The protein below binds the small molecule below.
Small molecule (SMILES): C1C[C@@H]2O[C@@H]2C1

Sequence of chain 1.A:
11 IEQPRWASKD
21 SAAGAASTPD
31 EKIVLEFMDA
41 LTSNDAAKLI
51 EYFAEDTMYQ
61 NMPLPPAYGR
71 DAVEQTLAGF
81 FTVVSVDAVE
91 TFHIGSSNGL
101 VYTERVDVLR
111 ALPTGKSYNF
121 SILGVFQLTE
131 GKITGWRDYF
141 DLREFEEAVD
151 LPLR

Binding-site contacts:
Ligand atom C04 contacts residue LEU41 of chain 1.A at 4.5 Å (hydrophobic).
Ligand atom C03 contacts residue LEU41 of chain 1.A at 3.6 Å (hydrophobic).
Ligand atom O06 contacts residue ASP107 of chain 1.A at 4.1 Å.
Ligand atom C04 contacts residue VAL86 of chain 1.A at 4.5 Å (hydrophobic).
Ligand atom C02 contacts residue TRP136 of chain 1.A at 4.3 Å (hydrophobic).
Ligand atom C01 contacts residue LEU77 of chain 1.A at 4.5 Å (hydrophobic).
Ligand atom C03 contacts residue TYR59 of chain 1.A at 3.9 Å (hydrophobic).
Ligand atom C05 contacts residue TYR59 of chain 1.A at 3.6 Å (hydrophobic).
Ligand atom C01 contacts residue VAL86 of chain 1.A at 4.4 Å (hydrophobic).
Ligand atom C04 contacts residue ASP107 of chain 1.A at 4.4 Å.
Ligand atom C02 contacts residue LEU77 of chain 1.A at 3.5 Å (hydrophobic).
Ligand atom O06 contacts residue LEU109 of chain 1.A at 4.1 Å.
Ligand atom C02 contacts residue TYR59 of chain 1.A at 3.5 Å (hydrophobic).
Ligand atom C01 contacts residue TYR59 of chain 1.A at 3.7 Å (hydrophobic).
Ligand atom C02 contacts residue PHE81 of chain 1.A at 4.0 Å (hydrophobic).
Ligand atom C03 contacts residue TRP136 of chain 1.A at 3.6 Å (hydrophobic).
Ligand atom C03 contacts residue VAL86 of chain 1.A at 4.4 Å (hydrophobic).
Ligand atom C01 contacts residue PHE80 of chain 1.A at 4.3 Å (hydrophobic).
Ligand atom C02 contacts residue LEU41 of chain 1.A at 4.4 Å (hydrophobic).
Ligand atom C01 contacts residue PHE81 of chain 1.A at 4.2 Å (hydrophobic).
Ligand atom C04 contacts residue TRP136 of chain 1.A at 4.2 Å (hydrophobic).
Ligand atom C05 contacts residue VAL86 of chain 1.A at 4.4 Å (hydrophobic).
Ligand atom O06 contacts residue VAL86 of chain 1.A at 3.5 Å.
Ligand atom C04 contacts residue TYR59 of chain 1.A at 3.7 Å (hydrophobic).